Binding-site contacts:
Ligand atom CD contacts residue MN1 of chain 1.G at 3.9 Å.
Ligand atom NE contacts residue GLU271 of chain 1.B at 3.3 Å (salt-bridge).
Ligand atom OXT contacts residue SER341 of chain 1.B at 3.4 Å.
Ligand atom NH2 contacts residue HIS260 of chain 1.B at 3.5 Å (h-bond).
Ligand atom CZ contacts residue GLY273 of chain 1.B at 4.1 Å.
Ligand atom CD contacts residue ASN338 of chain 1.B at 3.5 Å.
Ligand atom CG contacts residue ASN338 of chain 1.B at 3.5 Å.
Ligand atom NH1 contacts residue GLY273 of chain 1.B at 3.0 Å (h-bond).
Ligand atom CB contacts residue ASN338 of chain 1.B at 3.0 Å.
Ligand atom N contacts residue SER340 of chain 1.B at 4.0 Å.
Ligand atom CZ contacts residue ASN338 of chain 1.B at 4.2 Å.
Ligand atom NH2 contacts residue ASN338 of chain 1.B at 3.3 Å (h-bond).
Ligand atom CA contacts residue ASN338 of chain 1.B at 4.1 Å.
Ligand atom NH1 contacts residue ASN272 of chain 1.B at 2.9 Å (h-bond).
Ligand atom CG contacts residue UDP1 of chain 1.H at 4.2 Å.
Ligand atom CA contacts residue UDP1 of chain 1.H at 4.2 Å.
Ligand atom CZ contacts residue GLU271 of chain 1.B at 3.3 Å.
Ligand atom CZ contacts residue ASN272 of chain 1.B at 4.0 Å.
Ligand atom CZ contacts residue HIS260 of chain 1.B at 4.2 Å.
Ligand atom CD contacts residue UDP1 of chain 1.H at 2.9 Å.
Ligand atom CD contacts residue GLU271 of chain 1.B at 3.9 Å.
Ligand atom CZ contacts residue ASP239 of chain 1.B at 3.8 Å.
Ligand atom N contacts residue ASN338 of chain 1.B at 3.8 Å.
Ligand atom CB contacts residue GLU271 of chain 1.B at 4.3 Å.
Ligand atom NE contacts residue UDP1 of chain 1.H at 3.5 Å (h-bond).
Ligand atom NH2 contacts residue GLU271 of chain 1.B at 4.0 Å.
Ligand atom NH2 contacts residue ASP239 of chain 1.B at 3.7 Å.
Ligand atom CG contacts residue GLU271 of chain 1.B at 3.1 Å.
Ligand atom NH1 contacts residue HIS260 of chain 1.B at 4.2 Å.
Ligand atom NE contacts residue ASN338 of chain 1.B at 4.2 Å.
Ligand atom NH2 contacts residue MN1 of chain 1.G at 4.3 Å.
Ligand atom N contacts residue SER341 of chain 1.B at 4.1 Å.
Ligand atom NH1 contacts residue GLU271 of chain 1.B at 3.0 Å (salt-bridge).
Ligand atom NH1 contacts residue ASP239 of chain 1.B at 3.9 Å.
Ligand atom NH2 contacts residue GLY273 of chain 1.B at 4.2 Å.
Ligand atom N contacts residue UDP1 of chain 1.H at 3.2 Å (h-bond).
Ligand atom C contacts residue SER341 of chain 1.B at 3.8 Å.
Ligand atom N contacts residue MN1 of chain 1.G at 3.9 Å.
Ligand atom CZ contacts residue UDP1 of chain 1.H at 4.2 Å.
Ligand atom O contacts residue SER341 of chain 1.B at 4.2 Å.

The protein below binds the small molecule below.
Small molecule (SMILES): NC(=[NH2+])NCCC[C@H](N)C(=O)O

Sequence of chain 1.B:
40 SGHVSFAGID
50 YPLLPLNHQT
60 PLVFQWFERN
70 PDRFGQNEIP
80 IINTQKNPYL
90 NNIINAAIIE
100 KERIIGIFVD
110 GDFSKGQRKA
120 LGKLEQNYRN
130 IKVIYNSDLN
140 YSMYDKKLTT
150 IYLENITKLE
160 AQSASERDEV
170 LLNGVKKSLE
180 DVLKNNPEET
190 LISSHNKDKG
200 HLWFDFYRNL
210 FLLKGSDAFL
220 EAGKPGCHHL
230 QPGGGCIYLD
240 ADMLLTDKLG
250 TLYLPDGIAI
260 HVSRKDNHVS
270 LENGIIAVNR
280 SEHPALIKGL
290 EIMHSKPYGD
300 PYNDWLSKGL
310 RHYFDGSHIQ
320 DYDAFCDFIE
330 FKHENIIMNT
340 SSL